Binding-site contacts:
Ligand atom CA contacts residue GLY193 of chain 1.A at 3.3 Å.
Ligand atom CAO contacts residue HIS41 of chain 1.A at 3.5 Å.
Ligand atom NAJ contacts residue GLY193 of chain 1.A at 2.8 Å (h-bond).
Ligand atom CBD contacts residue CYS172 of chain 1.A at 3.4 Å (hydrophobic).
Ligand atom OAA contacts residue PHE195 of chain 1.A at 3.5 Å (h-bond).
Ligand atom CAQ contacts residue HIS41 of chain 1.A at 3.4 Å.
Ligand atom CAS contacts residue HIS41 of chain 1.A at 1.5 Å.
Ligand atom CAQ contacts residue SER191 of chain 1.A at 3.7 Å.
Ligand atom NAP contacts residue SER176 of chain 1.A at 3.0 Å (h-bond).
Ligand atom CAF contacts residue PHE195 of chain 1.A at 3.8 Å (hydrophobic).
Ligand atom CBG contacts residue CYS172 of chain 1.A at 3.6 Å (hydrophobic).
Ligand atom CBB contacts residue HIS41 of chain 1.A at 3.8 Å.
Ligand atom OAU contacts residue PHE195 of chain 1.A at 2.6 Å (h-bond).
Ligand atom CBD contacts residue SER176 of chain 1.A at 2.8 Å.
Ligand atom OAE contacts residue SER176 of chain 1.A at 2.3 Å (h-bond).
Ligand atom C contacts residue GLY193 of chain 1.A at 3.5 Å.
Ligand atom CBF contacts residue TRP192 of chain 1.A at 3.7 Å (hydrophobic).
Ligand atom OAY contacts residue TRP192 of chain 1.A at 3.2 Å.
Ligand atom CBK contacts residue CYS197 of chain 1.A at 3.6 Å (hydrophobic).
Ligand atom CAS contacts residue SER176 of chain 1.A at 2.4 Å.
Ligand atom OAU contacts residue THR194 of chain 1.A at 2.9 Å.
Ligand atom OAY contacts residue GLY193 of chain 1.A at 3.2 Å (h-bond).
Ligand atom CBJ contacts residue CYS197 of chain 1.A at 3.7 Å (hydrophobic).
Ligand atom CBI contacts residue TRP192 of chain 1.A at 3.5 Å (hydrophobic).
Ligand atom CAR contacts residue SER176 of chain 1.A at 1.4 Å.
Ligand atom CAN contacts residue SER191 of chain 1.A at 3.5 Å.
Ligand atom CBH contacts residue CYS172 of chain 1.A at 3.5 Å (hydrophobic).
Ligand atom OAE contacts residue HIS41 of chain 1.A at 3.6 Å.
Ligand atom CAO contacts residue SER191 of chain 1.A at 3.5 Å.
Ligand atom CAR contacts residue HIS41 of chain 1.A at 2.5 Å.
Ligand atom CBH contacts residue ASN173 of chain 1.A at 3.4 Å.
Ligand atom NAP contacts residue HIS41 of chain 1.A at 3.1 Å (h-bond).
Ligand atom CBB contacts residue HIS80 of chain 1.A at 3.7 Å.
Ligand atom NAP contacts residue SER191 of chain 1.A at 2.7 Å (h-bond).
Ligand atom CAQ contacts residue SER176 of chain 1.A at 2.4 Å.
Ligand atom CAN contacts residue TRP192 of chain 1.A at 3.6 Å (hydrophobic).
Ligand atom CBI contacts residue GLY193 of chain 1.A at 3.3 Å.
Ligand atom OAE contacts residue GLY174 of chain 1.A at 3.3 Å (h-bond).
Ligand atom CBI contacts residue ALA171 of chain 1.A at 3.6 Å (hydrophobic).
Ligand atom CBJ contacts residue GLY193 of chain 1.A at 3.6 Å.

This small molecule binds to this protein.
Small molecule (SMILES): C[C@H](NC(=O)CCC(=O)O)C(=O)N[C@@H](C)C(=O)N1CCC[C@H]1C(=O)N[C@@H](Cc1ccccc1)[C@H](O)CCl

Sequence of chain 1.A:
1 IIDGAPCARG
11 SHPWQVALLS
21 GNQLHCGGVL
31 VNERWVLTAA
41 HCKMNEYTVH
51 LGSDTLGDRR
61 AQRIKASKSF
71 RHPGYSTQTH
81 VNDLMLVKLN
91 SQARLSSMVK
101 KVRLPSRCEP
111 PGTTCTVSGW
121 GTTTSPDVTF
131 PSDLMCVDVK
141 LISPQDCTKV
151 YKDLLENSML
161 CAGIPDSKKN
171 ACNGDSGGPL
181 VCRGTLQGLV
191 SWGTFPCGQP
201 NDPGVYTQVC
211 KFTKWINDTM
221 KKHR